This small molecule binds to this protein.
Small molecule (SMILES): CC1(C)CC(NC(=O)CCCCC[C@@H]2SC[C@@H]3NC(=O)N[C@@H]32)CC(C)(C)N1O

Sequence of chain 1.D:
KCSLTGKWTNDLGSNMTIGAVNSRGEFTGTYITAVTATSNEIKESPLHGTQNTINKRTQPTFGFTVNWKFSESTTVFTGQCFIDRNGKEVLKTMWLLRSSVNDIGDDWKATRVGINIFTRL

Binding-site contacts:
Ligand atom O20 contacts residue TYR57 of chain 1.D at 2.8 Å (h-bond).
Ligand atom C26 contacts residue ALA63 of chain 1.D at 3.2 Å (hydrophobic).
Ligand atom C07 contacts residue SER99 of chain 1.D at 3.4 Å.
Ligand atom C03 contacts residue ALA63 of chain 1.D at 3.4 Å (hydrophobic).
Ligand atom C14 contacts residue TRP134 of chain 1.A at 3.7 Å (hydrophobic).
Ligand atom N18 contacts residue LEU38 of chain 1.D at 3.6 Å.
Ligand atom C19 contacts residue SER40 of chain 1.D at 3.4 Å.
Ligand atom O08 contacts residue SER99 of chain 1.D at 2.6 Å (h-bond).
Ligand atom C17 contacts residue TRP121 of chain 1.D at 3.7 Å (hydrophobic).
Ligand atom C11 contacts residue TRP94 of chain 1.D at 3.6 Å (hydrophobic).
Ligand atom C13 contacts residue THR59 of chain 1.D at 3.5 Å.
Ligand atom C13 contacts residue TRP94 of chain 1.D at 3.5 Å (hydrophobic).
Ligand atom O08 contacts residue LEU123 of chain 1.D at 3.5 Å.
Ligand atom S15 contacts residue TRP94 of chain 1.D at 3.6 Å.
Ligand atom C22 contacts residue TRP134 of chain 1.A at 3.6 Å (hydrophobic).
Ligand atom N27 contacts residue ALA63 of chain 1.D at 3.2 Å.
Ligand atom C09 contacts residue THR64 of chain 1.D at 3.6 Å.
Ligand atom N06 contacts residue THR64 of chain 1.D at 3.4 Å.
Ligand atom C26 contacts residue THR64 of chain 1.D at 3.3 Å.
Ligand atom C16 contacts residue TRP121 of chain 1.D at 3.4 Å (hydrophobic).
Ligand atom O08 contacts residue SER97 of chain 1.D at 3.7 Å.
Ligand atom N21 contacts residue THR59 of chain 1.D at 3.1 Å (h-bond).
Ligand atom C17 contacts residue ASN142 of chain 1.D at 3.5 Å.
Ligand atom C09 contacts residue THR62 of chain 1.D at 3.4 Å.
Ligand atom C12 contacts residue TRP94 of chain 1.D at 3.5 Å (hydrophobic).
Ligand atom C19 contacts residue TYR57 of chain 1.D at 3.5 Å (hydrophobic).
Ligand atom N21 contacts residue VAL61 of chain 1.D at 3.4 Å.
Ligand atom C19 contacts residue ASN142 of chain 1.D at 3.6 Å.
Ligand atom O20 contacts residue SER40 of chain 1.D at 2.3 Å (h-bond).
Ligand atom S15 contacts residue THR101 of chain 1.D at 3.6 Å (h-bond).
Ligand atom N18 contacts residue ASN142 of chain 1.D at 2.5 Å (h-bond).
Ligand atom O28 contacts residue ALA63 of chain 1.D at 3.7 Å.
Ligand atom O20 contacts residue ASN36 of chain 1.D at 3.0 Å (h-bond).
Ligand atom C19 contacts residue LEU38 of chain 1.D at 3.5 Å (hydrophobic).
Ligand atom C01 contacts residue SER125 of chain 1.D at 3.2 Å.
Ligand atom C01 contacts residue ARG138 of chain 1.D at 3.5 Å.
Ligand atom C07 contacts residue SER97 of chain 1.D at 3.6 Å.
Ligand atom C10 contacts residue PHE96 of chain 1.D at 3.6 Å (hydrophobic).
Ligand atom C11 contacts residue PHE96 of chain 1.D at 3.6 Å (hydrophobic).
Ligand atom C03 contacts residue ARG138 of chain 1.D at 3.2 Å.

Sequence of chain 1.A:
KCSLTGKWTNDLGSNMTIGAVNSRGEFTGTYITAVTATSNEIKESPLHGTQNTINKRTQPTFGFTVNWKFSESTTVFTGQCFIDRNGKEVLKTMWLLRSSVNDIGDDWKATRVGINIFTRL